Sequence of chain 1.D:
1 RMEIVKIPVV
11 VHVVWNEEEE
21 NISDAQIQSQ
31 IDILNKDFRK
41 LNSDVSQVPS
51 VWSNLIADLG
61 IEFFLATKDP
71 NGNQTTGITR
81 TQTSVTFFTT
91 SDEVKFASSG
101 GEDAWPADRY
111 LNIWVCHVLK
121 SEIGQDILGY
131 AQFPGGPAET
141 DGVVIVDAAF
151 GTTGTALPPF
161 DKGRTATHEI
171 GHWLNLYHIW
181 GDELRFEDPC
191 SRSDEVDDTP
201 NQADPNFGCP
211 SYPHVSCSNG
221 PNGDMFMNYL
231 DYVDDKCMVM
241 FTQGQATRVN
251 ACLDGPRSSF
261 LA

This protein binds this small molecule.
Small molecule (SMILES): NC(=[NH2+])NCCC[C@H](N)C(=O)O

Binding-site contacts:
Ligand atom N contacts residue VAL1 of chain 1.JA at 3.5 Å (h-bond).
Ligand atom NH1 contacts residue THR165 of chain 1.D at 2.6 Å (h-bond).
Ligand atom N contacts residue GLU169 of chain 1.D at 2.8 Å (salt-bridge).
Ligand atom CG contacts residue VAL1 of chain 1.JA at 3.6 Å (hydrophobic).
Ligand atom CA contacts residue GLY129 of chain 1.D at 3.9 Å.
Ligand atom C contacts residue VAL1 of chain 1.JA at 1.3 Å (hydrophobic).
Ligand atom NE contacts residue LEU128 of chain 1.D at 4.2 Å.
Ligand atom NH1 contacts residue PHE160 of chain 1.D at 3.8 Å.
Ligand atom NH2 contacts residue MET238 of chain 1.D at 4.1 Å.
Ligand atom CA contacts residue VAL1 of chain 1.JA at 2.4 Å (hydrophobic).
Ligand atom C contacts residue LEU128 of chain 1.D at 3.9 Å (hydrophobic).
Ligand atom CA contacts residue TYR232 of chain 1.D at 3.9 Å (hydrophobic).
Ligand atom CB contacts residue VAL1 of chain 1.JA at 3.4 Å (hydrophobic).
Ligand atom CZ contacts residue VAL233 of chain 1.D at 3.8 Å (hydrophobic).
Ligand atom CZ contacts residue PHE160 of chain 1.D at 3.8 Å (hydrophobic).
Ligand atom O contacts residue ILE127 of chain 1.D at 3.4 Å.
Ligand atom CD contacts residue LEU128 of chain 1.D at 3.9 Å (hydrophobic).
Ligand atom NH2 contacts residue ASP235 of chain 1.D at 3.1 Å (salt-bridge).
Ligand atom NH2 contacts residue PHE160 of chain 1.D at 3.7 Å.
Ligand atom N contacts residue GLY129 of chain 1.D at 2.6 Å (h-bond).
Ligand atom NE contacts residue VAL233 of chain 1.D at 4.1 Å.
Ligand atom NH1 contacts residue ARG164 of chain 1.D at 3.8 Å.
Ligand atom C contacts residue GLY129 of chain 1.D at 4.2 Å.
Ligand atom CB contacts residue THR165 of chain 1.D at 4.3 Å.
Ligand atom CD contacts residue THR165 of chain 1.D at 3.7 Å.
Ligand atom NE contacts residue THR165 of chain 1.D at 4.2 Å.
Ligand atom CG contacts residue HIS168 of chain 1.D at 4.3 Å.
Ligand atom O contacts residue GLY129 of chain 1.D at 3.6 Å.
Ligand atom CB contacts residue GLU169 of chain 1.D at 3.2 Å.
Ligand atom CZ contacts residue ASP235 of chain 1.D at 3.4 Å.
Ligand atom CG contacts residue TYR232 of chain 1.D at 4.0 Å (hydrophobic).
Ligand atom NH2 contacts residue ASP234 of chain 1.D at 3.8 Å.
Ligand atom NH2 contacts residue VAL233 of chain 1.D at 2.6 Å (h-bond).
Ligand atom CB contacts residue HIS168 of chain 1.D at 4.1 Å.
Ligand atom O contacts residue VAL1 of chain 1.JA at 2.3 Å (h-bond).
Ligand atom O contacts residue LEU128 of chain 1.D at 2.7 Å (h-bond).
Ligand atom CZ contacts residue THR165 of chain 1.D at 3.7 Å.
Ligand atom NH1 contacts residue LEU128 of chain 1.D at 4.3 Å.
Ligand atom CA contacts residue GLU169 of chain 1.D at 3.5 Å.
Ligand atom NH1 contacts residue ASP235 of chain 1.D at 2.8 Å (salt-bridge).